Binding-site contacts:
Ligand atom C5 contacts residue ASN61 of chain 1.B at 3.7 Å.
Ligand atom C8 contacts residue ASN61 of chain 1.B at 4.3 Å.
Ligand atom C2 contacts residue ASN61 of chain 1.B at 2.5 Å.
Ligand atom C3 contacts residue ASN61 of chain 1.B at 3.8 Å.
Ligand atom O7 contacts residue ASN61 of chain 1.B at 3.0 Å (h-bond).
Ligand atom O5 contacts residue ASN61 of chain 1.B at 2.4 Å (h-bond).
Ligand atom N2 contacts residue ASN61 of chain 1.B at 2.9 Å (h-bond).
Ligand atom C6 contacts residue TYR28 of chain 1.B at 4.5 Å (hydrophobic).
Ligand atom C1 contacts residue TYR28 of chain 1.B at 4.3 Å (hydrophobic).
Ligand atom C8 contacts residue THR630 of chain 1.B at 4.2 Å.
Ligand atom C7 contacts residue ASN61 of chain 1.B at 3.1 Å.
Ligand atom O5 contacts residue TYR28 of chain 1.B at 3.7 Å.
Ligand atom C4 contacts residue ASN61 of chain 1.B at 4.2 Å.
Ligand atom C1 contacts residue ASN61 of chain 1.B at 1.4 Å.
Ligand atom O3 contacts residue THR630 of chain 1.B at 4.4 Å.

The protein below binds the small molecule below.
Small molecule (SMILES): CC(=O)N[C@@H]1[C@@H](O)[C@H](O)[C@@H](CO)O[C@H]1O

Sequence of chain 1.B:
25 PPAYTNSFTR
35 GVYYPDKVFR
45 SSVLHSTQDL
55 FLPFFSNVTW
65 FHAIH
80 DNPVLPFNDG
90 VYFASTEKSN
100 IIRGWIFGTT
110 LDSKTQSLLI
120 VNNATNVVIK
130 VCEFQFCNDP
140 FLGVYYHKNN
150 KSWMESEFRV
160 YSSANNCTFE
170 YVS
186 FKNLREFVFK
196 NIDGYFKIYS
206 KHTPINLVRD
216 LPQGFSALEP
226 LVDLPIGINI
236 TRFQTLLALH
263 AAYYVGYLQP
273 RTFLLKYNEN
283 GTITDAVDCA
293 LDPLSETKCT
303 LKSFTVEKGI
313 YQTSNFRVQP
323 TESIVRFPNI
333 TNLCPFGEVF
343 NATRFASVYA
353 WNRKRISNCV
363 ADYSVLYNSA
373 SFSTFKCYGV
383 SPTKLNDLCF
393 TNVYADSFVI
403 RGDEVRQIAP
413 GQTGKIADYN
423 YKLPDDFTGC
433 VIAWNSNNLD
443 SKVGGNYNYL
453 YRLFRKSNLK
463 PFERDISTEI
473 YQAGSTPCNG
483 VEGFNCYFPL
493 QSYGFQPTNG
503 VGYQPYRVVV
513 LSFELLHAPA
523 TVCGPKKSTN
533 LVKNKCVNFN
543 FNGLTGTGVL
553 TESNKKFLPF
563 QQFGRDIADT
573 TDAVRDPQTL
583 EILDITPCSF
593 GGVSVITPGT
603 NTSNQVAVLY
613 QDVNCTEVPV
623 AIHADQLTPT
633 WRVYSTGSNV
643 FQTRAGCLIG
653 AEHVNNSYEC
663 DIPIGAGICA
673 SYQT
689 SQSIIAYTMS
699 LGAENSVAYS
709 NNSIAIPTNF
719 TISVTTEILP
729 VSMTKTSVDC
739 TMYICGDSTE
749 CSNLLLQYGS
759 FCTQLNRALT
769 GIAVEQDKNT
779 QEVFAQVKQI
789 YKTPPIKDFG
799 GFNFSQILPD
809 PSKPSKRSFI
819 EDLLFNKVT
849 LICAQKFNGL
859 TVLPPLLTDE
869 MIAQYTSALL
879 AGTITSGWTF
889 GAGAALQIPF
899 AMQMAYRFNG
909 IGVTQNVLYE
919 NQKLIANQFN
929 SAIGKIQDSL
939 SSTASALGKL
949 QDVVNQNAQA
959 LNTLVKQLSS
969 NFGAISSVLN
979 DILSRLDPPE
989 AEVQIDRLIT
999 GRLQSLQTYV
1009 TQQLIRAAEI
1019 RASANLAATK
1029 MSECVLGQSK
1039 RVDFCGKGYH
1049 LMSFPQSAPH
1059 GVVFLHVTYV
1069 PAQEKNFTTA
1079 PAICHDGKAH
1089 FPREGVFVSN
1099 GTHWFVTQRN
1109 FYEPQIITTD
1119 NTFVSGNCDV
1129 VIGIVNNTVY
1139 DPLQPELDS